The protein below binds the small molecule below.
Small molecule (SMILES): CC(=O)N[C@@H]1[C@@H](O)[C@H](O)[C@@H](CO)O[C@H]1O

Sequence of chain 1.J:
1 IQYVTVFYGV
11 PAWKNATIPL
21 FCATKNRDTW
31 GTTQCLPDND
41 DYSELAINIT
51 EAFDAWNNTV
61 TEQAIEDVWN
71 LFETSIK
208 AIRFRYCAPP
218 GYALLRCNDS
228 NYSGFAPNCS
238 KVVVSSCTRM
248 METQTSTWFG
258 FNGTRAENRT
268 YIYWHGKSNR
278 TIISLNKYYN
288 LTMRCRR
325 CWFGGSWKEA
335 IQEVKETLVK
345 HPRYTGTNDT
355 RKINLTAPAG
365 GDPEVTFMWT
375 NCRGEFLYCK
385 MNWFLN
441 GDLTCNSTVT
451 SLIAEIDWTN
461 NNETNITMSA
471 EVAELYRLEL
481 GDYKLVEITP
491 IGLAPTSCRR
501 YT

Binding-site contacts:
Ligand atom C8 contacts residue ASN446 of chain 1.J at 4.3 Å.
Ligand atom C6 contacts residue ARG291 of chain 1.J at 3.8 Å.
Ligand atom C8 contacts residue NAG2 of chain 1.Z at 3.3 Å.
Ligand atom O5 contacts residue ARG291 of chain 1.J at 3.6 Å.
Ligand atom C1 contacts residue ASN446 of chain 1.J at 1.4 Å.
Ligand atom C5 contacts residue ASN446 of chain 1.J at 3.7 Å.
Ligand atom O5 contacts residue ASN446 of chain 1.J at 2.4 Å (h-bond).
Ligand atom O6 contacts residue ARG291 of chain 1.J at 3.7 Å.
Ligand atom O7 contacts residue ASN446 of chain 1.J at 3.0 Å (h-bond).
Ligand atom C7 contacts residue ASN446 of chain 1.J at 3.1 Å.
Ligand atom C3 contacts residue ASN446 of chain 1.J at 3.8 Å.
Ligand atom C5 contacts residue ARG291 of chain 1.J at 4.4 Å.
Ligand atom C2 contacts residue ASN446 of chain 1.J at 2.4 Å.
Ligand atom N2 contacts residue ASN446 of chain 1.J at 2.9 Å (h-bond).
Ligand atom C4 contacts residue ASN446 of chain 1.J at 4.2 Å.